This protein binds this small molecule.
Small molecule (SMILES): Cc1cn([C@H]2C[C@H](O[P](=O)(O)OC[C@H]3O[C@@H](n4cnc5c(=O)nc(N)[nH]c54)C[C@@H]3O)[C@@H](CO[P](=O)(O)O[C@H]3C[C@H](n4cc(C)c(=O)[nH]c4=O)O[C@@H]3CO[P](=O)(O)O[C@H]3C[C@H](n4cnc5c(=O)nc(N)[nH]c54)O[C@@H]3CO[P](=O)(O)O[C@H]3C[C@H](n4ccc(N)nc4=O)O[C@@H]3CO[P](=O)(O)O[C@H]3C[C@H](n4cnc5c(N)ncnc54)O[C@@H]3CO[P](=O)(O)O[C@H]3C[C@H](n4cnc5c(=O)nc(N)[nH]c54)O[C@@H]3CO[P](=O)(O)O[C@H]3C[C@H](n4ccc(N)nc4=O)O[C@@H]3CO[P](=O)(O)O[C@H]3C[C@H](n4cnc5c(N)ncnc54)O[C@@H]3COP(=O)=O)O2)c(=O)[nH]c1=O

Sequence of chain 1.A:
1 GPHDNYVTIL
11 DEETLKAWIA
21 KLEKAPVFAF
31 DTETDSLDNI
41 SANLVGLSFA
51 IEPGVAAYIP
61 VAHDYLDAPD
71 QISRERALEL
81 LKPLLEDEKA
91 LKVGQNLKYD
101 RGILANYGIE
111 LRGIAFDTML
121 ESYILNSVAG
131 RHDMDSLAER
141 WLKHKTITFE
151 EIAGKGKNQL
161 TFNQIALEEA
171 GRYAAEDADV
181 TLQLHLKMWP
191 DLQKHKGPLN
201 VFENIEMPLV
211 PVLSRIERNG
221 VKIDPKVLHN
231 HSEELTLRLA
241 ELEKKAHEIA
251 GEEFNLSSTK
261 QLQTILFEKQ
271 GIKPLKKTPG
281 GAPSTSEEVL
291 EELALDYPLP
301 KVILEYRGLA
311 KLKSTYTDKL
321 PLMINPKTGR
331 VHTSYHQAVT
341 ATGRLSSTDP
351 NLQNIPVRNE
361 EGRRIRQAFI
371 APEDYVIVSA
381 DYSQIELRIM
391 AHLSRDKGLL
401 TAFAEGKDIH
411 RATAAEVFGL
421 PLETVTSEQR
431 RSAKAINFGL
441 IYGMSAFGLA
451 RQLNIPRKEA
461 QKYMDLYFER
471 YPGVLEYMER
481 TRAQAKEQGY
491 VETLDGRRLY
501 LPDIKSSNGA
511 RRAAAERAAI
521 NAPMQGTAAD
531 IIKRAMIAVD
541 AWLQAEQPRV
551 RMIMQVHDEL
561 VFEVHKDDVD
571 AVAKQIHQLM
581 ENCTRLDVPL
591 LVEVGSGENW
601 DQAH

Binding-site contacts:
Ligand atom C5' contacts residue ARG457 of chain 1.A at 3.9 Å.
Ligand atom N7 contacts residue ARG457 of chain 1.A at 3.3 Å (salt-bridge).
Ligand atom O5' contacts residue ASN508 of chain 1.A at 4.1 Å.
Ligand atom C4' contacts residue GLN461 of chain 1.A at 4.4 Å.
Ligand atom P contacts residue ASN508 of chain 1.A at 4.1 Å.
Ligand atom C5 contacts residue ARG457 of chain 1.A at 3.3 Å.
Ligand atom C4' contacts residue ARG457 of chain 1.A at 4.0 Å.
Ligand atom O3' contacts residue ASN508 of chain 1.A at 4.2 Å.
Ligand atom C4' contacts residue ASN508 of chain 1.A at 4.4 Å.
Ligand atom OP1 contacts residue ARG457 of chain 1.A at 3.7 Å.
Ligand atom C8 contacts residue ARG457 of chain 1.A at 3.1 Å.
Ligand atom C5' contacts residue ASN508 of chain 1.A at 3.2 Å.
Ligand atom OP1 contacts residue LYS458 of chain 1.A at 3.9 Å.
Ligand atom O4' contacts residue ARG457 of chain 1.A at 3.1 Å (salt-bridge).
Ligand atom C5' contacts residue GLN461 of chain 1.A at 3.7 Å.
Ligand atom C4 contacts residue ARG457 of chain 1.A at 3.1 Å.
Ligand atom OP1 contacts residue ASN508 of chain 1.A at 4.0 Å.
Ligand atom C6 contacts residue ARG457 of chain 1.A at 4.1 Å.
Ligand atom N3 contacts residue ARG457 of chain 1.A at 3.8 Å.
Ligand atom OP1 contacts residue GLY509 of chain 1.A at 3.3 Å.
Ligand atom C1' contacts residue ARG457 of chain 1.A at 3.6 Å.
Ligand atom N1 contacts residue PHE447 of chain 1.A at 4.3 Å.
Ligand atom OP1 contacts residue ASN508 of chain 1.A at 3.3 Å (h-bond).
Ligand atom O3' contacts residue GLN461 of chain 1.A at 4.5 Å.
Ligand atom C2 contacts residue ARG457 of chain 1.A at 4.4 Å.
Ligand atom N9 contacts residue ARG457 of chain 1.A at 3.0 Å (salt-bridge).